This small molecule binds to this protein.
Small molecule (SMILES): CC(=O)/N=C/CCC[C@H](NC(=O)[C@H](C)NC(=O)CN)C(=O)N[C@@H](CCCN=C(N)N)C(=O)N[C@@H](Cc1cnc[nH]1)C(=O)N[C@H](C=O)CCCN=C(N)N

Sequence of chain 1.A:
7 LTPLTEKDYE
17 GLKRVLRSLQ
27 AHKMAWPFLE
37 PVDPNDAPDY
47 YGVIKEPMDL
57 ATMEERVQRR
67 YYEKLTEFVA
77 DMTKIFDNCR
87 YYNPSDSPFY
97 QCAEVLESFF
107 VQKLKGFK

Binding-site contacts:
Ligand atom CB contacts residue ASP42 of chain 1.A at 4.0 Å.
Ligand atom NH2 contacts residue TRP32 of chain 1.A at 3.6 Å.
Ligand atom CZ contacts residue TRP32 of chain 1.A at 3.5 Å (hydrophobic).
Ligand atom NZ contacts residue VAL38 of chain 1.A at 3.9 Å.
Ligand atom CH contacts residue ASN89 of chain 1.A at 3.9 Å.
Ligand atom CH3 contacts residue VAL38 of chain 1.A at 3.7 Å (hydrophobic).
Ligand atom NZ contacts residue PHE95 of chain 1.A at 4.1 Å.
Ligand atom CH3 contacts residue PRO33 of chain 1.A at 3.6 Å (hydrophobic).
Ligand atom CD contacts residue PHE95 of chain 1.A at 3.9 Å (hydrophobic).
Ligand atom CG contacts residue TRP32 of chain 1.A at 3.7 Å (hydrophobic).
Ligand atom CG contacts residue ASN89 of chain 1.A at 3.6 Å.
Ligand atom OH contacts residue ASN89 of chain 1.A at 3.0 Å (h-bond).
Ligand atom CH3 contacts residue PHE34 of chain 1.A at 3.9 Å (hydrophobic).
Ligand atom CZ contacts residue ASP42 of chain 1.A at 4.0 Å.
Ligand atom CA contacts residue TYR88 of chain 1.A at 3.7 Å (hydrophobic).
Ligand atom CG contacts residue ASP42 of chain 1.A at 3.9 Å.
Ligand atom CA contacts residue ASP42 of chain 1.A at 3.9 Å.
Ligand atom O contacts residue TYR88 of chain 1.A at 3.5 Å (h-bond).
Ligand atom CB contacts residue ASP42 of chain 1.A at 3.8 Å.
Ligand atom CB contacts residue PHE95 of chain 1.A at 3.4 Å (hydrophobic).
Ligand atom NE contacts residue ASN41 of chain 1.A at 3.8 Å.
Ligand atom CB contacts residue TRP32 of chain 1.A at 3.8 Å (hydrophobic).
Ligand atom CD contacts residue ASP42 of chain 1.A at 3.5 Å.
Ligand atom N contacts residue ASP42 of chain 1.A at 2.8 Å (salt-bridge).
Ligand atom OH contacts residue CYS85 of chain 1.A at 3.8 Å.
Ligand atom CH contacts residue VAL38 of chain 1.A at 3.8 Å (hydrophobic).
Ligand atom C contacts residue TYR88 of chain 1.A at 3.9 Å (hydrophobic).
Ligand atom C contacts residue ASP42 of chain 1.A at 3.4 Å.
Ligand atom CE contacts residue ASN89 of chain 1.A at 4.0 Å.
Ligand atom CZ contacts residue ASN41 of chain 1.A at 3.6 Å.
Ligand atom NE contacts residue ASP42 of chain 1.A at 2.9 Å (salt-bridge).
Ligand atom CA contacts residue ASP42 of chain 1.A at 3.1 Å.
Ligand atom O contacts residue ASP42 of chain 1.A at 4.0 Å.
Ligand atom NE contacts residue TRP32 of chain 1.A at 3.6 Å.
Ligand atom NH2 contacts residue ASN41 of chain 1.A at 2.8 Å (h-bond).
Ligand atom CG contacts residue TYR88 of chain 1.A at 4.1 Å (hydrophobic).
Ligand atom CD contacts residue TRP32 of chain 1.A at 3.7 Å (hydrophobic).
Ligand atom O contacts residue PHE95 of chain 1.A at 3.4 Å.
Ligand atom NH1 contacts residue TRP32 of chain 1.A at 3.4 Å (h-bond).
Ligand atom CB contacts residue ASN89 of chain 1.A at 3.8 Å.